Sequence of chain 52.C:
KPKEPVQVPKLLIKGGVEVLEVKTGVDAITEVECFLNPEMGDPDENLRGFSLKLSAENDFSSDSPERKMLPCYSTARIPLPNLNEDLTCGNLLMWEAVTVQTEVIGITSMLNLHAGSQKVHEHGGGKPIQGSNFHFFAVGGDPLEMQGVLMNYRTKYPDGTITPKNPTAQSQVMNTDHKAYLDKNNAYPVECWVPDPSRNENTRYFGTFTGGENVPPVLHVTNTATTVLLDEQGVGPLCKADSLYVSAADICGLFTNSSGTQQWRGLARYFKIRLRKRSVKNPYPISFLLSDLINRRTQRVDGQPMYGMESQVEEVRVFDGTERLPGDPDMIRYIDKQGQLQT

Binding-site contacts:
Ligand atom O8 contacts residue THR276 of chain 52.C at 3.6 Å.
Ligand atom C11 contacts residue PHE270 of chain 52.C at 3.8 Å (hydrophobic).
Ligand atom O8 contacts residue ASN272 of chain 52.C at 3.4 Å (h-bond).
Ligand atom C11 contacts residue THR276 of chain 52.C at 3.3 Å.
Ligand atom O7 contacts residue LEU62 of chain 52.C at 4.0 Å.
Ligand atom N5 contacts residue ASN272 of chain 52.C at 3.2 Å (h-bond).
Ligand atom O1B contacts residue LYS68 of chain 52.C at 3.9 Å.
Ligand atom C9 contacts residue LYS68 of chain 52.C at 3.8 Å.
Ligand atom C1 contacts residue SER274 of chain 52.C at 4.1 Å.
Ligand atom C5 contacts residue ASN272 of chain 52.C at 4.2 Å.
Ligand atom O9 contacts residue GLN278 of chain 52.C at 3.9 Å.
Ligand atom C11 contacts residue PHE75 of chain 52.D at 3.3 Å (hydrophobic).
Ligand atom C6 contacts residue ASN272 of chain 52.C at 3.7 Å.
Ligand atom C8 contacts residue GLN278 of chain 52.C at 3.6 Å.
Ligand atom C1 contacts residue THR276 of chain 52.C at 3.2 Å.
Ligand atom O1B contacts residue THR276 of chain 52.C at 3.5 Å (h-bond).
Ligand atom C11 contacts residue ASN272 of chain 52.C at 3.6 Å.
Ligand atom O8 contacts residue GLN278 of chain 52.C at 3.4 Å (h-bond).
Ligand atom O1A contacts residue THR276 of chain 52.C at 2.3 Å (h-bond).
Ligand atom C11 contacts residue GLN278 of chain 52.C at 3.5 Å.
Ligand atom C11 contacts residue SER274 of chain 52.C at 4.1 Å.
Ligand atom C9 contacts residue LEU67 of chain 52.C at 4.1 Å (hydrophobic).
Ligand atom C9 contacts residue GLN278 of chain 52.C at 3.1 Å.
Ligand atom C11 contacts residue HIS138 of chain 52.B at 3.1 Å.
Ligand atom O8 contacts residue LYS68 of chain 52.C at 3.4 Å.
Ligand atom C10 contacts residue GLN278 of chain 52.C at 4.0 Å.
Ligand atom O1A contacts residue ASN272 of chain 52.C at 3.6 Å (h-bond).
Ligand atom C10 contacts residue PHE75 of chain 52.D at 4.1 Å (hydrophobic).
Ligand atom N5 contacts residue GLN278 of chain 52.C at 3.7 Å.
Ligand atom C11 contacts residue PHE65 of chain 52.C at 3.4 Å (hydrophobic).
Ligand atom C6 contacts residue LYS68 of chain 52.C at 4.2 Å.
Ligand atom C1 contacts residue LYS68 of chain 52.C at 3.6 Å.
Ligand atom C10 contacts residue ASN272 of chain 52.C at 3.9 Å.
Ligand atom O1A contacts residue LYS68 of chain 52.C at 2.8 Å.
Ligand atom O9 contacts residue LYS68 of chain 52.C at 2.9 Å (salt-bridge).
Ligand atom C7 contacts residue GLN278 of chain 52.C at 3.8 Å.
Ligand atom O1B contacts residue SER274 of chain 52.C at 2.9 Å (h-bond).
Ligand atom O10 contacts residue PHE75 of chain 52.D at 3.8 Å.
Ligand atom O9 contacts residue LEU67 of chain 52.C at 3.4 Å.
Ligand atom C1 contacts residue ASN272 of chain 52.C at 4.1 Å.

A small-molecule ligand and the protein it binds are described below.
Small molecule (SMILES): CC(=O)N[C@H]1[C@H]([C@H](O)[C@H](O)CO)O[C@@](O[C@H](CO)[C@@H](O)[C@@H]2O[C@@H](C(=O)O)C[C@H](O)[C@H]2NC(C)=O)(C(=O)O)C[C@@H]1O

Sequence of chain 52.B:
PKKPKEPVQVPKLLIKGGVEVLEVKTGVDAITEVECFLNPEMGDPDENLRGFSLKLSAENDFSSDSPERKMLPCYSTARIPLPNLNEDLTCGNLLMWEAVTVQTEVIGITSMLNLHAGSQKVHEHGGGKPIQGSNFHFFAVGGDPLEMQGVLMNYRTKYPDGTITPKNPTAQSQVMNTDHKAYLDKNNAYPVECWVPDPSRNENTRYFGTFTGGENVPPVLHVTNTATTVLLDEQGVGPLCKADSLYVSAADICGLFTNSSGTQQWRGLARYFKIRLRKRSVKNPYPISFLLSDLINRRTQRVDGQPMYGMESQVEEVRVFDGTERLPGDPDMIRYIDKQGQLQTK

Sequence of chain 52.D:
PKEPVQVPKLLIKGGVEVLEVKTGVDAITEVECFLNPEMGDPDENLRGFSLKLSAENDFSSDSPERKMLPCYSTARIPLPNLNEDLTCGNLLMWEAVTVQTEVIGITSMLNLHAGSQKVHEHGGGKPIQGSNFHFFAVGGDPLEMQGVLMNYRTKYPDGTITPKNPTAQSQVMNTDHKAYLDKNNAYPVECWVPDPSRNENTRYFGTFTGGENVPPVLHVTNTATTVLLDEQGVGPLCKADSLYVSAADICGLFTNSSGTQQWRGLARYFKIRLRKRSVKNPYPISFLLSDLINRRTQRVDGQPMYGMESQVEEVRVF